This protein binds this small molecule.
Small molecule (SMILES): OC[C@H]1O[C@@H](O)[C@H](O)[C@H](O[C@@H]2O[C@H]3CO[C@@H]([C@@H]2O)[C@@H]3O[C@@H]2O[C@H](CO)[C@H](O)[C@H](O[C@@H]3O[C@H]4CO[C@@H]([C@@H]3O)[C@@H]4O[C@@H]3O[C@H](CO)[C@H](O)[C@H](O[C@@H]4O[C@H]5CO[C@@H]([C@@H]4O)[C@@H]5O)[C@H]3O)[C@H]2O)[C@H]1O

Binding-site contacts:
Ligand atom C6 contacts residue ASN61 of chain 1.A at 4.3 Å.
Ligand atom C6 contacts residue ASN152 of chain 1.A at 3.5 Å.
Ligand atom C5 contacts residue ASN152 of chain 1.A at 4.4 Å.
Ligand atom C1 contacts residue TRP149 of chain 1.A at 3.6 Å (hydrophobic).
Ligand atom O4 contacts residue TRP119 of chain 1.A at 4.5 Å.
Ligand atom O3 contacts residue TYR62 of chain 1.A at 3.0 Å (h-bond).
Ligand atom C6 contacts residue TRP149 of chain 1.A at 4.3 Å (hydrophobic).
Ligand atom C2 contacts residue TRP149 of chain 1.A at 4.3 Å (hydrophobic).
Ligand atom C2 contacts residue TYR62 of chain 1.A at 3.8 Å (hydrophobic).
Ligand atom C3 contacts residue ASN61 of chain 1.A at 3.4 Å.
Ligand atom O3 contacts residue ASN61 of chain 1.A at 3.7 Å.
Ligand atom C2 contacts residue TRP149 of chain 1.A at 4.0 Å (hydrophobic).
Ligand atom C3 contacts residue TRP149 of chain 1.A at 3.8 Å (hydrophobic).
Ligand atom C6 contacts residue TRP119 of chain 1.A at 4.2 Å (hydrophobic).
Ligand atom C6 contacts residue TRP119 of chain 1.A at 3.5 Å (hydrophobic).
Ligand atom O4 contacts residue ASN152 of chain 1.A at 3.1 Å (h-bond).
Ligand atom O5 contacts residue TRP149 of chain 1.A at 4.4 Å.
Ligand atom O6 contacts residue VAL91 of chain 1.A at 3.6 Å.
Ligand atom C6 contacts residue TRP149 of chain 1.A at 4.3 Å (hydrophobic).
Ligand atom O4 contacts residue ASN61 of chain 1.A at 3.0 Å (h-bond).
Ligand atom C5 contacts residue TRP119 of chain 1.A at 3.5 Å (hydrophobic).
Ligand atom C3 contacts residue TYR62 of chain 1.A at 3.9 Å (hydrophobic).
Ligand atom O3 contacts residue TRP149 of chain 1.A at 4.1 Å.
Ligand atom C6 contacts residue TYR62 of chain 1.A at 4.0 Å (hydrophobic).
Ligand atom C4 contacts residue ASN61 of chain 1.A at 3.7 Å.
Ligand atom O3 contacts residue TRP149 of chain 1.A at 4.0 Å.
Ligand atom C4 contacts residue TRP119 of chain 1.A at 4.0 Å (hydrophobic).
Ligand atom O2 contacts residue TYR62 of chain 1.A at 3.6 Å.
Ligand atom O6 contacts residue TRP149 of chain 1.A at 4.0 Å.
Ligand atom O4 contacts residue TRP119 of chain 1.A at 3.5 Å (h-bond).
Ligand atom O5 contacts residue TRP119 of chain 1.A at 3.7 Å.
Ligand atom O3 contacts residue ASN152 of chain 1.A at 4.0 Å.
Ligand atom O2 contacts residue TRP149 of chain 1.A at 4.0 Å.
Ligand atom C1 contacts residue TRP149 of chain 1.A at 4.2 Å (hydrophobic).
Ligand atom C4 contacts residue ASN152 of chain 1.A at 4.3 Å.
Ligand atom C6 contacts residue VAL91 of chain 1.A at 3.7 Å (hydrophobic).
Ligand atom C4 contacts residue TRP149 of chain 1.A at 4.0 Å (hydrophobic).
Ligand atom C5 contacts residue TRP149 of chain 1.A at 3.8 Å (hydrophobic).

Sequence of chain 1.A:
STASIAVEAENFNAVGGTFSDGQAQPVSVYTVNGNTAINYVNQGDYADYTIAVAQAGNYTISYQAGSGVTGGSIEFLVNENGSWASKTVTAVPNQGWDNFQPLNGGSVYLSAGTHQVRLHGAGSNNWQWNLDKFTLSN